Sequence of chain 1.B:
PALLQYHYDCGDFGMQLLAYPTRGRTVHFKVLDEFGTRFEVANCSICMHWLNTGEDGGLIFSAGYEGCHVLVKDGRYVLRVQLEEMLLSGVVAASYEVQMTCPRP

Binding-site contacts:
Ligand atom C1 contacts residue ASN47 of chain 1.B at 1.4 Å.
Ligand atom O3 contacts residue ASN47 of chain 1.B at 4.1 Å.
Ligand atom C5 contacts residue ASN56 of chain 1.B at 3.4 Å.
Ligand atom C8 contacts residue LEU55 of chain 1.B at 3.6 Å (hydrophobic).
Ligand atom C4 contacts residue ASN56 of chain 1.B at 3.8 Å.
Ligand atom C5 contacts residue LEU55 of chain 1.B at 4.2 Å (hydrophobic).
Ligand atom C1 contacts residue LEU55 of chain 1.B at 3.7 Å (hydrophobic).
Ligand atom C5 contacts residue ASN47 of chain 1.B at 3.6 Å.
Ligand atom N2 contacts residue LEU55 of chain 1.B at 3.2 Å (h-bond).
Ligand atom O6 contacts residue ASN56 of chain 1.B at 4.1 Å.
Ligand atom C2 contacts residue ASN56 of chain 1.B at 4.3 Å.
Ligand atom N2 contacts residue ASN47 of chain 1.B at 3.4 Å (h-bond).
Ligand atom C1 contacts residue ASN56 of chain 1.B at 3.7 Å.
Ligand atom C7 contacts residue ASN47 of chain 1.B at 3.8 Å.
Ligand atom O4 contacts residue ASN56 of chain 1.B at 3.1 Å (h-bond).
Ligand atom C3 contacts residue ASN47 of chain 1.B at 3.7 Å.
Ligand atom C7 contacts residue LEU55 of chain 1.B at 3.7 Å (hydrophobic).
Ligand atom O7 contacts residue ASN47 of chain 1.B at 3.5 Å (h-bond).
Ligand atom C2 contacts residue ASN47 of chain 1.B at 2.5 Å.
Ligand atom O5 contacts residue ASN56 of chain 1.B at 4.2 Å.
Ligand atom O5 contacts residue LEU55 of chain 1.B at 4.5 Å.
Ligand atom O5 contacts residue ASN47 of chain 1.B at 2.3 Å (h-bond).
Ligand atom C4 contacts residue ASN47 of chain 1.B at 4.2 Å.
Ligand atom C6 contacts residue ASN56 of chain 1.B at 3.8 Å.
Ligand atom C2 contacts residue LEU55 of chain 1.B at 4.0 Å (hydrophobic).
Ligand atom O6 contacts residue TRP54 of chain 1.B at 3.7 Å.

A protein and the small-molecule ligand that binds it are described below.
Small molecule (SMILES): CC(=O)N[C@H]1[C@H](O[C@H]2[C@H](O)[C@@H](NC(C)=O)CO[C@@H]2CO)O[C@H](CO)[C@@H](O)[C@@H]1O